Binding-site contacts:
Ligand atom C2 contacts residue ASN131 of chain 1.D at 2.5 Å.
Ligand atom C5 contacts residue ASN131 of chain 1.D at 3.8 Å.
Ligand atom C4 contacts residue ASN131 of chain 1.D at 4.3 Å.
Ligand atom C3 contacts residue ASN131 of chain 1.D at 3.9 Å.
Ligand atom C6 contacts residue ASN131 of chain 1.D at 4.5 Å.
Ligand atom C8 contacts residue ASN131 of chain 1.D at 4.5 Å.
Ligand atom C1 contacts residue ASN131 of chain 1.D at 1.5 Å.
Ligand atom O5 contacts residue ASN131 of chain 1.D at 2.5 Å (h-bond).
Ligand atom C8 contacts residue CYS207 of chain 1.C at 3.8 Å (hydrophobic).
Ligand atom C8 contacts residue CYS101 of chain 1.D at 3.7 Å (hydrophobic).
Ligand atom N2 contacts residue ASN131 of chain 1.D at 2.9 Å (h-bond).
Ligand atom C7 contacts residue ASN131 of chain 1.D at 3.4 Å.
Ligand atom C1 contacts residue TYR200 of chain 1.C at 3.9 Å (hydrophobic).
Ligand atom O7 contacts residue ASN131 of chain 1.D at 3.6 Å (h-bond).

Sequence of chain 1.C:
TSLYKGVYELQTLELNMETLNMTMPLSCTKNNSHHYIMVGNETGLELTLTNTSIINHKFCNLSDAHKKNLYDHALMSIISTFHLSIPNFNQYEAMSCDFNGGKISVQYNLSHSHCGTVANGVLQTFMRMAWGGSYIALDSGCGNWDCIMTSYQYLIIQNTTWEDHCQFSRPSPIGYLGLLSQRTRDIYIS

The protein below binds the small molecule below.
Small molecule (SMILES): CC(=O)N[C@@H]1[C@@H](O)[C@H](O)[C@@H](CO)O[C@H]1O

Sequence of chain 1.D:
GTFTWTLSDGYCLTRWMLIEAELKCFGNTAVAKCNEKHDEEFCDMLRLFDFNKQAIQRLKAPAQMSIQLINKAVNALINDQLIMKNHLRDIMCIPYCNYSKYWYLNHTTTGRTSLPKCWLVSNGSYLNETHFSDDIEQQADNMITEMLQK